Sequence of chain 1.C:
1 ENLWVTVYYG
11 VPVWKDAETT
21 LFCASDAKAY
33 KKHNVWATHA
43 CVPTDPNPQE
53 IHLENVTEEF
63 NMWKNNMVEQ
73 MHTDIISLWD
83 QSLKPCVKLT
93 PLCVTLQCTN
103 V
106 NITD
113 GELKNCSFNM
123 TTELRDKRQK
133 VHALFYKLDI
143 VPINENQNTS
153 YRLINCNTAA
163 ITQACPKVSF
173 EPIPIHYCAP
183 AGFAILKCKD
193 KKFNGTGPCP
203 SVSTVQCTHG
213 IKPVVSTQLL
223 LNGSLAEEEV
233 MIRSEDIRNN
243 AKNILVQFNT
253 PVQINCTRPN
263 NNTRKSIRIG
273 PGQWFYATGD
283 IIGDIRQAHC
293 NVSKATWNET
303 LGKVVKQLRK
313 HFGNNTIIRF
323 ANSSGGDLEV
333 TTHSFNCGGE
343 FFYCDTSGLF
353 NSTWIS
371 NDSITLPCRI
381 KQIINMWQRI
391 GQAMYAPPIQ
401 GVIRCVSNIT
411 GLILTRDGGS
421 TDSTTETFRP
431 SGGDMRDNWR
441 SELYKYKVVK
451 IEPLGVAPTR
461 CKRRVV

The protein below binds the small molecule below.
Small molecule (SMILES): CC(=O)N[C@H]1[C@H](O[C@H]2[C@H](O)[C@@H](NC(C)=O)CO[C@@H]2CO)O[C@H](CO)[C@@H](O)[C@@H]1O

Binding-site contacts:
Ligand atom O7 contacts residue ASP282 of chain 1.C at 4.5 Å.
Ligand atom C4 contacts residue ASN117 of chain 1.C at 4.2 Å.
Ligand atom C1 contacts residue ASN117 of chain 1.C at 1.4 Å.
Ligand atom C8 contacts residue ASP282 of chain 1.C at 4.0 Å.
Ligand atom C8 contacts residue LEU136 of chain 1.C at 4.1 Å (hydrophobic).
Ligand atom O5 contacts residue ASN117 of chain 1.C at 2.4 Å (h-bond).
Ligand atom O7 contacts residue ASN117 of chain 1.C at 4.2 Å.
Ligand atom C8 contacts residue ARG90 of chain 1.L at 4.3 Å.
Ligand atom C2 contacts residue ASN117 of chain 1.C at 2.4 Å.
Ligand atom C3 contacts residue ASN117 of chain 1.C at 3.8 Å.
Ligand atom O7 contacts residue VAL103 of chain 1.C at 4.2 Å.
Ligand atom N2 contacts residue ASN117 of chain 1.C at 2.9 Å (h-bond).
Ligand atom O3 contacts residue ASP282 of chain 1.C at 3.9 Å.
Ligand atom C7 contacts residue ASP282 of chain 1.C at 4.2 Å.
Ligand atom C8 contacts residue VAL103 of chain 1.C at 3.8 Å (hydrophobic).
Ligand atom C7 contacts residue ASN117 of chain 1.C at 3.8 Å.
Ligand atom C5 contacts residue ASN117 of chain 1.C at 3.7 Å.

Sequence of chain 1.L:
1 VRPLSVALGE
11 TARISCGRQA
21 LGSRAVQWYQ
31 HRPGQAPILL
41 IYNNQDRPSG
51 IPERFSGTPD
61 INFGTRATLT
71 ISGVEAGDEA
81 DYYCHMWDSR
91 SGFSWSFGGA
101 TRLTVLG